Sequence of chain 2.A:
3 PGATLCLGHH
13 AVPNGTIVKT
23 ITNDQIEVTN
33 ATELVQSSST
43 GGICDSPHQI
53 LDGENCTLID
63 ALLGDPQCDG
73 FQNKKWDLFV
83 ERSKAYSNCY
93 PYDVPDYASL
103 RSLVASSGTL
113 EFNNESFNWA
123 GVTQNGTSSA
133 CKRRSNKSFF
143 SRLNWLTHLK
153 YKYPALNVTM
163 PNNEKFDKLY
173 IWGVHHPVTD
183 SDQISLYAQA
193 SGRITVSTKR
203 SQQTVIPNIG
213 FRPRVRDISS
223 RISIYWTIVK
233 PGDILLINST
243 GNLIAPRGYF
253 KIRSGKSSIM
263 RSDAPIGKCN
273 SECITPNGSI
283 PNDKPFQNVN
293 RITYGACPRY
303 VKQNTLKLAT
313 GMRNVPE

This protein binds this small molecule.
Small molecule (SMILES): CC(=O)N[C@H]1[C@H](O[C@H]2[C@H](O)[C@@H](NC(C)=O)CO[C@@H]2CO)O[C@H](CO)[C@@H](O[C@@H]2O[C@H](CO[C@H]3O[C@H](CO)[C@@H](O)[C@H](O)[C@@H]3O)[C@@H](O)[C@H](O[C@H]3O[C@H](CO)[C@@H](O)[C@H](O)[C@@H]3O)[C@@H]2O)[C@@H]1O

Binding-site contacts:
Ligand atom C8 contacts residue THR34 of chain 2.A at 3.7 Å.
Ligand atom O6 contacts residue ASP285 of chain 2.A at 3.8 Å.
Ligand atom O5 contacts residue THR312 of chain 2.A at 3.1 Å (h-bond).
Ligand atom C7 contacts residue ASN32 of chain 2.A at 3.4 Å.
Ligand atom O7 contacts residue ASN32 of chain 2.A at 3.5 Å (h-bond).
Ligand atom C2 contacts residue ASN32 of chain 2.A at 2.5 Å.
Ligand atom O6 contacts residue THR312 of chain 2.A at 4.3 Å.
Ligand atom C7 contacts residue THR34 of chain 2.A at 4.3 Å.
Ligand atom C6 contacts residue THR312 of chain 2.A at 4.0 Å.
Ligand atom O5 contacts residue ASN32 of chain 2.A at 2.3 Å (h-bond).
Ligand atom O7 contacts residue THR34 of chain 2.A at 4.1 Å.
Ligand atom N2 contacts residue ASN32 of chain 2.A at 3.0 Å (h-bond).
Ligand atom C4 contacts residue ASP285 of chain 2.A at 4.3 Å.
Ligand atom C5 contacts residue ASN32 of chain 2.A at 3.6 Å.
Ligand atom C4 contacts residue ASN32 of chain 2.A at 4.2 Å.
Ligand atom C6 contacts residue ASP285 of chain 2.A at 3.7 Å.
Ligand atom O2 contacts residue ASP285 of chain 2.A at 4.3 Å.
Ligand atom C5 contacts residue THR312 of chain 2.A at 4.2 Å.
Ligand atom O3 contacts residue ASP285 of chain 2.A at 4.4 Å.
Ligand atom C1 contacts residue ASN32 of chain 2.A at 1.4 Å.
Ligand atom C1 contacts residue THR312 of chain 2.A at 3.7 Å.
Ligand atom C3 contacts residue ASN32 of chain 2.A at 3.8 Å.